Binding-site contacts:
Ligand atom O38 contacts residue ALA49 of chain 1.Y at 3.2 Å (h-bond).
Ligand atom O14 contacts residue PRO127 of chain 1.Z at 3.0 Å.
Ligand atom C26 contacts residue THR1 of chain 1.Y at 1.5 Å.
Ligand atom O28 contacts residue SER131 of chain 1.Y at 3.6 Å (h-bond).
Ligand atom C31 contacts residue GLY47 of chain 1.Y at 3.6 Å.
Ligand atom O29 contacts residue THR1 of chain 1.Y at 2.3 Å (h-bond).
Ligand atom C9 contacts residue PRO127 of chain 1.Z at 3.4 Å (hydrophobic).
Ligand atom O29 contacts residue GLY47 of chain 1.Y at 3.2 Å (h-bond).
Ligand atom N20 contacts residue THR21 of chain 1.Y at 2.7 Å (h-bond).
Ligand atom C10 contacts residue PRO127 of chain 1.Z at 3.6 Å (hydrophobic).
Ligand atom C30 contacts residue THR1 of chain 1.Y at 2.7 Å.
Ligand atom C24 contacts residue THR1 of chain 1.Y at 2.4 Å.
Ligand atom O34 contacts residue THR21 of chain 1.Y at 3.1 Å (h-bond).
Ligand atom O28 contacts residue THR1 of chain 1.Y at 2.9 Å (h-bond).
Ligand atom O34 contacts residue ALA20 of chain 1.Y at 3.5 Å.
Ligand atom O41 contacts residue ALA49 of chain 1.Y at 3.2 Å.
Ligand atom C21 contacts residue THR21 of chain 1.Y at 3.7 Å.
Ligand atom C18 contacts residue THR21 of chain 1.Y at 3.2 Å.
Ligand atom C8 contacts residue HIS108 of chain 1.Z at 3.0 Å.
Ligand atom C30 contacts residue GLY47 of chain 1.Y at 3.5 Å.
Ligand atom C27 contacts residue THR1 of chain 1.Y at 2.4 Å.
Ligand atom O36 contacts residue MES1 of chain 1.PA at 3.3 Å (h-bond).
Ligand atom C33 contacts residue ARG19 of chain 1.Y at 3.7 Å.
Ligand atom C25 contacts residue THR1 of chain 1.Y at 1.4 Å.
Ligand atom C26 contacts residue TYR170 of chain 1.Y at 3.7 Å (hydrophobic).
Ligand atom N17 contacts residue ASP126 of chain 1.Z at 3.6 Å.
Ligand atom O29 contacts residue MES1 of chain 1.PA at 2.5 Å (h-bond).
Ligand atom C35 contacts residue THR21 of chain 1.Y at 3.6 Å.
Ligand atom C24 contacts residue GLY47 of chain 1.Y at 3.7 Å.
Ligand atom N23 contacts residue GLY47 of chain 1.Y at 2.7 Å (h-bond).
Ligand atom C19 contacts residue THR21 of chain 1.Y at 3.5 Å.
Ligand atom O41 contacts residue ASP126 of chain 1.Z at 3.7 Å.
Ligand atom C9 contacts residue HIS108 of chain 1.Z at 3.7 Å.
Ligand atom C25 contacts residue LYS33 of chain 1.Y at 3.7 Å.
Ligand atom C33 contacts residue ALA20 of chain 1.Y at 3.6 Å (hydrophobic).
Ligand atom N23 contacts residue THR1 of chain 1.Y at 3.7 Å.
Ligand atom O28 contacts residue MES1 of chain 1.PA at 2.5 Å (h-bond).
Ligand atom C21 contacts residue GLY47 of chain 1.Y at 3.4 Å.
Ligand atom C25 contacts residue MES1 of chain 1.PA at 3.7 Å.
Ligand atom C22 contacts residue GLY47 of chain 1.Y at 3.4 Å.

Sequence of chain 1.Z:
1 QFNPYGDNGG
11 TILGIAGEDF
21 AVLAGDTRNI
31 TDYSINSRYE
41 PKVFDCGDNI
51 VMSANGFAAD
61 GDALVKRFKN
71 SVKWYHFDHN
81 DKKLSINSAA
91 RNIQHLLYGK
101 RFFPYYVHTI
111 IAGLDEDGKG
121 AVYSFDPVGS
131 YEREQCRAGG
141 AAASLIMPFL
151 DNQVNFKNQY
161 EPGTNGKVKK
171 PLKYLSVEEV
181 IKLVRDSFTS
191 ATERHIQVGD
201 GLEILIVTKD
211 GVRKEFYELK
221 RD

The protein below binds the small molecule below.
Small molecule (SMILES): CC(C)C[C@H](NC(=O)[C@@H](NC(=O)[C@@H](NC(=O)[C@H](C)C(=O)N[C@@H](Cc1ccccc1)C(=O)O)[C@@H](C)O)[C@H](C)O)[C@@H](O)CCO

Sequence of chain 1.Y:
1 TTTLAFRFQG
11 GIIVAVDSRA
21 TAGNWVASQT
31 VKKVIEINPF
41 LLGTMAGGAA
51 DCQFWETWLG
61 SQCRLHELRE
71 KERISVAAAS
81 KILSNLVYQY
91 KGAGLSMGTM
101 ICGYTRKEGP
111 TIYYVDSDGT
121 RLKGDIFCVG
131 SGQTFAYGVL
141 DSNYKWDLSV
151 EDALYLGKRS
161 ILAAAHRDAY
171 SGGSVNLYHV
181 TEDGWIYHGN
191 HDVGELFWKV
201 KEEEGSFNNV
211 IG